Binding-site contacts:
Ligand atom C11 contacts residue CYS86 of chain 1.A at 4.0 Å (hydrophobic).
Ligand atom N3 contacts residue GLU84 of chain 1.A at 2.9 Å (salt-bridge).
Ligand atom C10 contacts residue CYS86 of chain 1.A at 3.4 Å (hydrophobic).
Ligand atom C16 contacts residue GLU84 of chain 1.A at 3.8 Å.
Ligand atom C15 contacts residue LEU14 of chain 1.A at 3.9 Å (hydrophobic).
Ligand atom C16 contacts residue ALA35 of chain 1.A at 3.8 Å (hydrophobic).
Ligand atom N3 contacts residue LEU136 of chain 1.A at 3.8 Å.
Ligand atom N3 contacts residue ALA35 of chain 1.A at 3.5 Å.
Ligand atom C15 contacts residue LEU136 of chain 1.A at 4.0 Å (hydrophobic).
Ligand atom C4 contacts residue LEU14 of chain 1.A at 3.3 Å (hydrophobic).
Ligand atom C17 contacts residue ALA35 of chain 1.A at 4.0 Å (hydrophobic).
Ligand atom C13 contacts residue LEU136 of chain 1.A at 4.0 Å (hydrophobic).
Ligand atom C7 contacts residue LEU14 of chain 1.A at 3.3 Å (hydrophobic).
Ligand atom O2 contacts residue LEU83 of chain 1.A at 3.5 Å.
Ligand atom C14 contacts residue LEU136 of chain 1.A at 3.5 Å (hydrophobic).
Ligand atom N1 contacts residue LEU14 of chain 1.A at 3.5 Å (h-bond).
Ligand atom C18 contacts residue ALA35 of chain 1.A at 4.1 Å (hydrophobic).
Ligand atom N2 contacts residue GLU84 of chain 1.A at 3.8 Å.
Ligand atom O2 contacts residue VAL67 of chain 1.A at 3.7 Å.
Ligand atom C17 contacts residue GLU84 of chain 1.A at 4.0 Å.
Ligand atom C5 contacts residue THR13 of chain 1.A at 3.7 Å.
Ligand atom C16 contacts residue LEU136 of chain 1.A at 3.4 Å (hydrophobic).
Ligand atom C20 contacts residue VAL22 of chain 1.A at 4.0 Å (hydrophobic).
Ligand atom C9 contacts residue GLY89 of chain 1.A at 3.7 Å.
Ligand atom C17 contacts residue LEU136 of chain 1.A at 3.6 Å (hydrophobic).
Ligand atom C11 contacts residue LEU14 of chain 1.A at 4.0 Å (hydrophobic).
Ligand atom C12 contacts residue LEU14 of chain 1.A at 3.8 Å (hydrophobic).
Ligand atom C9 contacts residue LEU14 of chain 1.A at 4.0 Å (hydrophobic).
Ligand atom C18 contacts residue VAL67 of chain 1.A at 3.6 Å (hydrophobic).
Ligand atom C10 contacts residue GLY89 of chain 1.A at 4.0 Å.
Ligand atom N2 contacts residue CYS86 of chain 1.A at 3.0 Å (h-bond).
Ligand atom C18 contacts residue GLU84 of chain 1.A at 3.5 Å.
Ligand atom N3 contacts residue CYS86 of chain 1.A at 3.6 Å.
Ligand atom C8 contacts residue LEU14 of chain 1.A at 3.5 Å (hydrophobic).
Ligand atom C20 contacts residue LEU136 of chain 1.A at 4.1 Å (hydrophobic).
Ligand atom C18 contacts residue LEU83 of chain 1.A at 3.9 Å (hydrophobic).
Ligand atom N3 contacts residue TYR85 of chain 1.A at 3.8 Å.
Ligand atom C10 contacts residue LEU14 of chain 1.A at 3.9 Å (hydrophobic).
Ligand atom C21 contacts residue LEU14 of chain 1.A at 3.2 Å (hydrophobic).
Ligand atom N2 contacts residue TYR85 of chain 1.A at 3.7 Å.

This protein binds this small molecule.
Small molecule (SMILES): OC1CCC(NCc2ccc3c(c2)Cc2c-3n[nH]c2-c2ccoc2)CC1

Sequence of chain 1.A:
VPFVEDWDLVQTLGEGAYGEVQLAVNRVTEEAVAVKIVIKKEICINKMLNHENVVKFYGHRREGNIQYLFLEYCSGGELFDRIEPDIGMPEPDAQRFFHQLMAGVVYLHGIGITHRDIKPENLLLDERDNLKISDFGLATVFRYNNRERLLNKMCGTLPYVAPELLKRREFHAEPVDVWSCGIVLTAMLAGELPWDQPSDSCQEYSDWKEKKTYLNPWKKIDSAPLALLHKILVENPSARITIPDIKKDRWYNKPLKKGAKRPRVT